The protein below binds the small molecule below.
Small molecule (SMILES): O=C(NCC(F)(F)F)N1CCN(C(=O)c2ccc(Cl)o2)CC1

Sequence of chain 1.A:
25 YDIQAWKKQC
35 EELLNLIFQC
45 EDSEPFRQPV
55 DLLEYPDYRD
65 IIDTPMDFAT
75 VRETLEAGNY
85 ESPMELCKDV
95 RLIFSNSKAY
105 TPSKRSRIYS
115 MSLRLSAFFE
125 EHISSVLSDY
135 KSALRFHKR

Binding-site contacts:
Ligand atom N1 contacts residue PRO49 of chain 1.A at 2.5 Å (h-bond).
Ligand atom C9 contacts residue TYR113 of chain 1.A at 4.1 Å (hydrophobic).
Ligand atom C8 contacts residue ILE112 of chain 1.A at 3.9 Å (hydrophobic).
Ligand atom N2 contacts residue PRO49 of chain 1.A at 3.6 Å (h-bond).
Ligand atom F3 contacts residue GLU48 of chain 1.A at 3.3 Å.
Ligand atom C7 contacts residue ILE112 of chain 1.A at 3.5 Å (hydrophobic).
Ligand atom O2 contacts residue ILE112 of chain 1.A at 3.8 Å.
Ligand atom C3 contacts residue PRO53 of chain 1.A at 4.1 Å (hydrophobic).
Ligand atom O3 contacts residue TYR104 of chain 1.A at 3.7 Å.
Ligand atom C10 contacts residue TYR104 of chain 1.A at 4.1 Å (hydrophobic).
Ligand atom C7 contacts residue SER101 of chain 1.A at 3.9 Å.
Ligand atom O1 contacts residue TYR59 of chain 1.A at 3.2 Å.
Ligand atom C6 contacts residue ILE112 of chain 1.A at 3.6 Å (hydrophobic).
Ligand atom C4 contacts residue TYR59 of chain 1.A at 3.5 Å (hydrophobic).
Ligand atom C8 contacts residue SER101 of chain 1.A at 3.4 Å.
Ligand atom C5 contacts residue TYR104 of chain 1.A at 4.0 Å (hydrophobic).
Ligand atom C6 contacts residue SER101 of chain 1.A at 3.8 Å.
Ligand atom C11 contacts residue VAL54 of chain 1.A at 3.9 Å (hydrophobic).
Ligand atom C1 contacts residue PRO49 of chain 1.A at 3.5 Å (hydrophobic).
Ligand atom C2 contacts residue PRO49 of chain 1.A at 3.4 Å (hydrophobic).
Ligand atom O1 contacts residue VAL54 of chain 1.A at 4.0 Å.
Ligand atom CL1 contacts residue PRO106 of chain 1.A at 4.1 Å.
Ligand atom F2 contacts residue PRO53 of chain 1.A at 3.8 Å.
Ligand atom C3 contacts residue PRO49 of chain 1.A at 3.9 Å (hydrophobic).
Ligand atom O2 contacts residue SER101 of chain 1.A at 2.9 Å (h-bond).
Ligand atom C9 contacts residue THR105 of chain 1.A at 3.4 Å.
Ligand atom N3 contacts residue TYR62 of chain 1.A at 4.0 Å.
Ligand atom O2 contacts residue PHE50 of chain 1.A at 3.6 Å.
Ligand atom C5 contacts residue TYR62 of chain 1.A at 4.0 Å (hydrophobic).
Ligand atom N2 contacts residue VAL54 of chain 1.A at 3.9 Å.
Ligand atom C4 contacts residue ILE112 of chain 1.A at 4.0 Å (hydrophobic).
Ligand atom C8 contacts residue THR105 of chain 1.A at 3.9 Å.
Ligand atom C12 contacts residue PRO49 of chain 1.A at 2.9 Å (hydrophobic).
Ligand atom C7 contacts residue TYR104 of chain 1.A at 3.8 Å (hydrophobic).
Ligand atom C10 contacts residue ILE112 of chain 1.A at 3.9 Å (hydrophobic).
Ligand atom C2 contacts residue PRO53 of chain 1.A at 3.1 Å (hydrophobic).
Ligand atom O3 contacts residue ILE112 of chain 1.A at 3.7 Å.
Ligand atom C1 contacts residue VAL54 of chain 1.A at 3.9 Å (hydrophobic).
Ligand atom C2 contacts residue GLN52 of chain 1.A at 3.6 Å.
Ligand atom F3 contacts residue PRO49 of chain 1.A at 3.3 Å.